Binding-site contacts:
Ligand atom C2 contacts residue ASN1098 of chain 1.A at 2.6 Å.
Ligand atom C4 contacts residue HIS1101 of chain 1.A at 3.7 Å.
Ligand atom C6 contacts residue PHE1103 of chain 1.A at 3.9 Å (hydrophobic).
Ligand atom C8 contacts residue ASN1098 of chain 1.A at 3.1 Å.
Ligand atom C4 contacts residue ASN1098 of chain 1.A at 4.3 Å.
Ligand atom C8 contacts residue THR1100 of chain 1.A at 3.2 Å.
Ligand atom C1 contacts residue PHE1103 of chain 1.A at 4.4 Å (hydrophobic).
Ligand atom C5 contacts residue ASN1098 of chain 1.A at 3.7 Å.
Ligand atom O3 contacts residue HIS1101 of chain 1.A at 4.0 Å.
Ligand atom C2 contacts residue HIS1101 of chain 1.A at 4.2 Å.
Ligand atom C6 contacts residue HIS1101 of chain 1.A at 4.4 Å.
Ligand atom C3 contacts residue ASN1098 of chain 1.A at 3.9 Å.
Ligand atom C1 contacts residue HIS1101 of chain 1.A at 4.1 Å.
Ligand atom C7 contacts residue ASN1098 of chain 1.A at 3.2 Å.
Ligand atom C5 contacts residue PHE1103 of chain 1.A at 4.0 Å (hydrophobic).
Ligand atom N2 contacts residue THR1100 of chain 1.A at 2.6 Å (h-bond).
Ligand atom C2 contacts residue THR1100 of chain 1.A at 3.5 Å.
Ligand atom C7 contacts residue THR1100 of chain 1.A at 3.3 Å.
Ligand atom C3 contacts residue THR1100 of chain 1.A at 3.5 Å.
Ligand atom O4 contacts residue HIS1101 of chain 1.A at 3.2 Å.
Ligand atom C5 contacts residue HIS1101 of chain 1.A at 3.6 Å.
Ligand atom O5 contacts residue ASN1098 of chain 1.A at 2.4 Å (h-bond).
Ligand atom O3 contacts residue THR1100 of chain 1.A at 3.9 Å.
Ligand atom O5 contacts residue PHE1103 of chain 1.A at 3.8 Å.
Ligand atom C3 contacts residue HIS1101 of chain 1.A at 3.3 Å.
Ligand atom C1 contacts residue ASN1098 of chain 1.A at 1.5 Å.
Ligand atom O7 contacts residue ASN1098 of chain 1.A at 3.2 Å (h-bond).
Ligand atom O5 contacts residue HIS1101 of chain 1.A at 4.3 Å.
Ligand atom N2 contacts residue HIS1101 of chain 1.A at 4.5 Å.
Ligand atom C1 contacts residue THR1100 of chain 1.A at 3.8 Å.
Ligand atom N2 contacts residue ASN1098 of chain 1.A at 3.0 Å (h-bond).

Sequence of chain 1.A:
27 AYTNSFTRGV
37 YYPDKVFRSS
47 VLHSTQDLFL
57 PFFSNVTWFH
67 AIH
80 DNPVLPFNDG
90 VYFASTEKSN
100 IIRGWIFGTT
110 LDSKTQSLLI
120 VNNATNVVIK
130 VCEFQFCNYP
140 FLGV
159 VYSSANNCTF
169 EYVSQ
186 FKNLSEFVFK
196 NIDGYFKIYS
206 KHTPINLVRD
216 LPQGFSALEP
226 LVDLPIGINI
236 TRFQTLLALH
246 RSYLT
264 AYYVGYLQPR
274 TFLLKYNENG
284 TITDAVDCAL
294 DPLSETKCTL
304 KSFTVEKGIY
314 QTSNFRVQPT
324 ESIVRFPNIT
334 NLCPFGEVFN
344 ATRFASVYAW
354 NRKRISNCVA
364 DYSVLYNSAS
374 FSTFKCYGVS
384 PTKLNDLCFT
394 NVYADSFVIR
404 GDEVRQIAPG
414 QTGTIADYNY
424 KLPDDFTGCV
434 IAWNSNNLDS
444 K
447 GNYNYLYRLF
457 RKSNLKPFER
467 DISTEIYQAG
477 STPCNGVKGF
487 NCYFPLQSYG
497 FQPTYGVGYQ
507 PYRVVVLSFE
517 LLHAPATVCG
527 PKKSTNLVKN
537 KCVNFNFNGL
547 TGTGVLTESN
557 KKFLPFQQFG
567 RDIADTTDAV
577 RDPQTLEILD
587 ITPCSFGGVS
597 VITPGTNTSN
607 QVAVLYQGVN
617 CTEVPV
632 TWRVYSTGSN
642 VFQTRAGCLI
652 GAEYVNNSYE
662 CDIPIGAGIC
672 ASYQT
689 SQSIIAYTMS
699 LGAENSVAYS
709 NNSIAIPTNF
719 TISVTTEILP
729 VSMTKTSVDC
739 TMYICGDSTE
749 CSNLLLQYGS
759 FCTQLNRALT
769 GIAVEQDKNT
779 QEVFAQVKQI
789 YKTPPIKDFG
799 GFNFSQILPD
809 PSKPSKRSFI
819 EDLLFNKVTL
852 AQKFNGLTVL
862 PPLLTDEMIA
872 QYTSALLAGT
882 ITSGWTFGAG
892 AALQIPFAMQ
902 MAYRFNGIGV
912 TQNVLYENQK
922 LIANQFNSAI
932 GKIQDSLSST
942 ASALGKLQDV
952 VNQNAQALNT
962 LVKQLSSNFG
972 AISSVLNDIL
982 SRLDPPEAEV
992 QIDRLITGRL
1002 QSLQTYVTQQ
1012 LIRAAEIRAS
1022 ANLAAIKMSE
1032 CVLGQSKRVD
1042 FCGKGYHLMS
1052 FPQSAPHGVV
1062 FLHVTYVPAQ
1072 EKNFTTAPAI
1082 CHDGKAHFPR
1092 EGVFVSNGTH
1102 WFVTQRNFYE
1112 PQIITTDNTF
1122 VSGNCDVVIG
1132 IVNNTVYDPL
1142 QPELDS

The small molecule below binds the protein below.
Small molecule (SMILES): CC(=O)N[C@H]1[C@H](O[C@H]2[C@H](O)[C@@H](NC(C)=O)CO[C@@H]2CO)O[C@H](CO)[C@@H](O)[C@@H]1O